Binding-site contacts:
Ligand atom CB4 contacts residue SER283 of chain 1.E at 4.1 Å.
Ligand atom CA4 contacts residue HIS233 of chain 1.E at 3.5 Å.
Ligand atom CL6 contacts residue LEU333 of chain 1.E at 4.2 Å.
Ligand atom CA2 contacts residue HIS233 of chain 1.E at 3.9 Å.
Ligand atom CA4 contacts residue HIS323 of chain 1.E at 3.8 Å.
Ligand atom CA5 contacts residue LEU333 of chain 1.E at 3.6 Å (hydrophobic).
Ligand atom CA5 contacts residue HIS233 of chain 1.E at 4.2 Å.
Ligand atom CL6 contacts residue HIS323 of chain 1.E at 3.5 Å.
Ligand atom CB4 contacts residue MET336 of chain 1.E at 3.7 Å (hydrophobic).
Ligand atom CA5 contacts residue PHE227 of chain 1.E at 3.9 Å (hydrophobic).
Ligand atom CL1 contacts residue ALA234 of chain 1.E at 3.6 Å.
Ligand atom CA1 contacts residue LEU333 of chain 1.E at 4.1 Å (hydrophobic).
Ligand atom CA3 contacts residue HIS233 of chain 1.E at 3.4 Å.
Ligand atom CB6 contacts residue MET336 of chain 1.E at 4.3 Å (hydrophobic).
Ligand atom CB6 contacts residue MET231 of chain 1.E at 4.0 Å (hydrophobic).
Ligand atom CL1 contacts residue PHE384 of chain 1.E at 3.3 Å.
Ligand atom CA4 contacts residue PHE227 of chain 1.E at 4.2 Å (hydrophobic).
Ligand atom CL6 contacts residue MET231 of chain 1.E at 3.7 Å.
Ligand atom CB3 contacts residue VAL287 of chain 1.E at 4.1 Å (hydrophobic).
Ligand atom CA2 contacts residue ASP230 of chain 1.E at 4.0 Å.
Ligand atom CA5 contacts residue GLN226 of chain 1.E at 4.0 Å.
Ligand atom CL1 contacts residue HIS239 of chain 1.E at 3.4 Å.
Ligand atom CA4 contacts residue GLN226 of chain 1.E at 3.4 Å.
Ligand atom CA2 contacts residue ALA234 of chain 1.E at 4.0 Å (hydrophobic).
Ligand atom CL6 contacts residue GLN322 of chain 1.E at 3.3 Å.
Ligand atom CB3 contacts residue PHE384 of chain 1.E at 3.6 Å (hydrophobic).
Ligand atom CA3 contacts residue GLN226 of chain 1.E at 3.8 Å.
Ligand atom CB2 contacts residue ALA234 of chain 1.E at 3.9 Å (hydrophobic).
Ligand atom CA2 contacts residue HIS323 of chain 1.E at 4.0 Å.
Ligand atom CB4 contacts residue VAL287 of chain 1.E at 4.0 Å (hydrophobic).
Ligand atom CA3 contacts residue MET231 of chain 1.E at 4.3 Å (hydrophobic).
Ligand atom CB5 contacts residue MET336 of chain 1.E at 3.6 Å (hydrophobic).
Ligand atom CA5 contacts residue HIS323 of chain 1.E at 4.1 Å.
Ligand atom CA3 contacts residue HIS323 of chain 1.E at 3.8 Å.
Ligand atom CA3 contacts residue ASP230 of chain 1.E at 3.3 Å.
Ligand atom CB2 contacts residue PHE384 of chain 1.E at 4.0 Å (hydrophobic).
Ligand atom CA4 contacts residue ASP230 of chain 1.E at 4.1 Å.
Ligand atom CA2 contacts residue MET231 of chain 1.E at 3.9 Å (hydrophobic).
Ligand atom CA6 contacts residue LEU333 of chain 1.E at 3.3 Å (hydrophobic).
Ligand atom CL6 contacts residue GLY321 of chain 1.E at 4.0 Å.

This protein binds this small molecule.
Small molecule (SMILES): Clc1cccc(Cl)c1-c1ccccc1

Sequence of chain 1.E:
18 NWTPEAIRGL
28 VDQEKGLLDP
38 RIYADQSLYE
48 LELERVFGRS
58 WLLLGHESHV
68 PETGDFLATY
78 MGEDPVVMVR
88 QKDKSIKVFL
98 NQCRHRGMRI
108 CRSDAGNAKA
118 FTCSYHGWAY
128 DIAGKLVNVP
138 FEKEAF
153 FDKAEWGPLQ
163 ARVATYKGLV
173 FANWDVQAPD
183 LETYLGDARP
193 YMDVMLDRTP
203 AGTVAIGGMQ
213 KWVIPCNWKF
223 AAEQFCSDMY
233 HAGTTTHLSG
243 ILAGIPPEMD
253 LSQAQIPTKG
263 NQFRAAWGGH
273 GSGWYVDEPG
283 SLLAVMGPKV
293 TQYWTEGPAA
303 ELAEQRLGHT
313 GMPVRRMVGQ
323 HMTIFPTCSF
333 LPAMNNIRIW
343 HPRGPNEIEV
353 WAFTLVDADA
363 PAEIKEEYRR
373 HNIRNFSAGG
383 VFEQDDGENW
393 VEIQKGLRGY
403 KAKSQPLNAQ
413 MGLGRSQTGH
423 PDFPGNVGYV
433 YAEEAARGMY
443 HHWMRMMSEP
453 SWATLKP